Binding-site contacts:
Ligand atom C9 contacts residue PG41 of chain 3.N at 3.7 Å.
Ligand atom C5 contacts residue MET74 of chain 3.B at 3.5 Å (hydrophobic).
Ligand atom C11 contacts residue ALA37 of chain 3.B at 3.8 Å (hydrophobic).
Ligand atom C6 contacts residue MET74 of chain 3.B at 3.8 Å (hydrophobic).
Ligand atom C9 contacts residue ALA37 of chain 3.B at 3.8 Å (hydrophobic).
Ligand atom C contacts residue ASN106 of chain 3.B at 3.4 Å.
Ligand atom C3 contacts residue PRO8 of chain 3.B at 3.6 Å (hydrophobic).
Ligand atom O1 contacts residue PHE70 of chain 3.B at 3.7 Å.
Ligand atom O contacts residue ASN106 of chain 3.B at 3.1 Å (h-bond).
Ligand atom C9 contacts residue THR10 of chain 3.B at 3.7 Å.
Ligand atom C15 contacts residue MET74 of chain 3.B at 3.8 Å (hydrophobic).
Ligand atom C4 contacts residue PG41 of chain 3.N at 3.8 Å.
Ligand atom C7 contacts residue ALA37 of chain 3.B at 3.6 Å (hydrophobic).
Ligand atom C14 contacts residue SER39 of chain 3.B at 3.4 Å.
Ligand atom C19 contacts residue ASN106 of chain 3.B at 3.5 Å.
Ligand atom C8 contacts residue ALA37 of chain 3.B at 3.7 Å (hydrophobic).
Ligand atom N contacts residue HIS138 of chain 8.B at 3.8 Å.
Ligand atom C5 contacts residue PG41 of chain 3.N at 3.8 Å.
Ligand atom C12 contacts residue PHE70 of chain 3.B at 3.7 Å (hydrophobic).
Ligand atom C contacts residue ARG88 of chain 3.B at 3.4 Å.
Ligand atom C10 contacts residue ALA37 of chain 3.B at 3.8 Å (hydrophobic).
Ligand atom O contacts residue MET74 of chain 3.B at 3.8 Å.
Ligand atom C contacts residue GLU99 of chain 3.B at 3.7 Å.
Ligand atom N contacts residue ASP72 of chain 3.B at 3.2 Å (salt-bridge).
Ligand atom C2 contacts residue PRO8 of chain 3.B at 3.8 Å (hydrophobic).
Ligand atom C20 contacts residue LEU73 of chain 3.B at 3.7 Å (hydrophobic).
Ligand atom O2 contacts residue PG41 of chain 3.N at 3.4 Å (h-bond).
Ligand atom N1 contacts residue HIS138 of chain 8.B at 3.7 Å.
Ligand atom C contacts residue LEU102 of chain 3.B at 3.8 Å (hydrophobic).
Ligand atom C12 contacts residue ALA37 of chain 3.B at 3.6 Å (hydrophobic).
Ligand atom C10 contacts residue SER39 of chain 3.B at 3.8 Å.
Ligand atom C14 contacts residue ASP72 of chain 3.B at 3.4 Å.
Ligand atom O2 contacts residue GLU134 of chain 8.B at 3.6 Å.
Ligand atom N4 contacts residue MET74 of chain 3.B at 2.9 Å (h-bond).
Ligand atom C2 contacts residue ARG88 of chain 3.B at 3.6 Å.
Ligand atom C1 contacts residue MET74 of chain 3.B at 3.7 Å (hydrophobic).
Ligand atom C14 contacts residue SER71 of chain 3.B at 3.5 Å.
Ligand atom N4 contacts residue LEU73 of chain 3.B at 3.4 Å.
Ligand atom C19 contacts residue VAL135 of chain 8.B at 3.8 Å (hydrophobic).
Ligand atom N3 contacts residue LEU73 of chain 3.B at 3.5 Å.

Sequence of chain 8.B:
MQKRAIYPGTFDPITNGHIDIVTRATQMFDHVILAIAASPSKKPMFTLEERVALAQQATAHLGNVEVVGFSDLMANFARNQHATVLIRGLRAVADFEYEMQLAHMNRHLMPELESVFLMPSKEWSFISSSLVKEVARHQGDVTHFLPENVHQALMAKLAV

Sequence of chain 3.B:
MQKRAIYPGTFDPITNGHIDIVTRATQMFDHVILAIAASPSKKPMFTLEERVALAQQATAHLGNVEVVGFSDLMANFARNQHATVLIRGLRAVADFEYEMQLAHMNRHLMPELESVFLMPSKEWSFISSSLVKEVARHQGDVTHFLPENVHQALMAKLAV

This small molecule binds to this protein.
Small molecule (SMILES): COc1ccc(Oc2cccc([C@@H](C)Nc3nc4n(n3)C(=O)CC(C)=N4)c2)cc1